The small molecule below binds the protein below.
Small molecule (SMILES): C[C@@H](NCCCc1cccc(C(F)(F)F)c1)c1cccc2ccccc12

Sequence of chain 1.B:
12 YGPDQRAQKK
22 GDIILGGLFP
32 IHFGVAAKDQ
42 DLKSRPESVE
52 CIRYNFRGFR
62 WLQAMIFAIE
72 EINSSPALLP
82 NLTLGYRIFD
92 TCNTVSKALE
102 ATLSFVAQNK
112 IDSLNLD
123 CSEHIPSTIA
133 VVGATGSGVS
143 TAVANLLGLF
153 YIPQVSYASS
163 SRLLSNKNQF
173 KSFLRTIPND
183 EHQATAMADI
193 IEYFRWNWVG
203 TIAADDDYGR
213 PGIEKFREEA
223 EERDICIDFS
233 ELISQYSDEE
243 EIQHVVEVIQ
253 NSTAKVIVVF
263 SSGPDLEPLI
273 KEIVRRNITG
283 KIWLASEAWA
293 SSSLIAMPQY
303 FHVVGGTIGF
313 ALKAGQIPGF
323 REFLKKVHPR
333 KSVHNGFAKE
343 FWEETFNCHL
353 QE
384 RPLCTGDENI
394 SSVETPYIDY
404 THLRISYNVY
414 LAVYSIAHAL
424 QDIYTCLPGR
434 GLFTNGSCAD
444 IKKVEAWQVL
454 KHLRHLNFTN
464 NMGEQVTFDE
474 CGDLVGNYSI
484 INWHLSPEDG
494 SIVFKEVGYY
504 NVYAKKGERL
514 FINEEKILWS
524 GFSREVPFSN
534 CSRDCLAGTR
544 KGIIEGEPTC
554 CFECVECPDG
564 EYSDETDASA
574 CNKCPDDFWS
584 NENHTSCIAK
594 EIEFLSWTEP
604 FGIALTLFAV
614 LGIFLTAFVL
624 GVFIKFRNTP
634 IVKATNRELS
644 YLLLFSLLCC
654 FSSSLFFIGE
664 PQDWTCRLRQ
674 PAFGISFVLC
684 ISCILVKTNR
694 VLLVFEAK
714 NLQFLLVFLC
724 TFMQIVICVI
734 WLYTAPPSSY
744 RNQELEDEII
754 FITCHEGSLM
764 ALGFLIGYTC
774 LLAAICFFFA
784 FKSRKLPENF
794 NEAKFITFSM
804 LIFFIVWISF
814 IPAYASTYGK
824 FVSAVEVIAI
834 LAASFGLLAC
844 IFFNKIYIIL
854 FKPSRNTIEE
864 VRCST

Binding-site contacts:
Ligand atom C16 contacts residue THR772 of chain 1.B at 4.2 Å.
Ligand atom C15 contacts residue GLN673 of chain 1.B at 3.9 Å.
Ligand atom C7 contacts residue PCW1 of chain 1.T at 4.1 Å.
Ligand atom CE2 contacts residue TRP810 of chain 1.B at 3.7 Å (hydrophobic).
Ligand atom C16 contacts residue PHE676 of chain 1.B at 4.2 Å (hydrophobic).
Ligand atom C9 contacts residue TYR817 of chain 1.B at 4.1 Å (hydrophobic).
Ligand atom F2 contacts residue LEU762 of chain 1.B at 3.7 Å.
Ligand atom C10 contacts residue GLU759 of chain 1.B at 3.2 Å.
Ligand atom CD2 contacts residue TRP810 of chain 1.B at 3.6 Å (hydrophobic).
Ligand atom C15 contacts residue PHE676 of chain 1.B at 4.1 Å (hydrophobic).
Ligand atom CA contacts residue GLN673 of chain 1.B at 3.6 Å.
Ligand atom C11 contacts residue LEU765 of chain 1.B at 4.2 Å (hydrophobic).
Ligand atom C7 contacts residue LEU765 of chain 1.B at 4.3 Å (hydrophobic).
Ligand atom CE1 contacts residue THR772 of chain 1.B at 3.7 Å.
Ligand atom C15 contacts residue GLY677 of chain 1.B at 3.8 Å.
Ligand atom C11 contacts residue GLU759 of chain 1.B at 3.8 Å.
Ligand atom C3 contacts residue GLN673 of chain 1.B at 3.6 Å.
Ligand atom C16 contacts residue GLY677 of chain 1.B at 4.0 Å.
Ligand atom CZ contacts residue THR772 of chain 1.B at 4.2 Å.
Ligand atom CB contacts residue PHE676 of chain 1.B at 3.8 Å (hydrophobic).
Ligand atom C14 contacts residue PHE676 of chain 1.B at 3.9 Å (hydrophobic).
Ligand atom C1 contacts residue GLN673 of chain 1.B at 3.4 Å.
Ligand atom CE1 contacts residue ILE769 of chain 1.B at 4.1 Å (hydrophobic).
Ligand atom C9 contacts residue GLU759 of chain 1.B at 3.6 Å.
Ligand atom C11 contacts residue TYR817 of chain 1.B at 3.4 Å (hydrophobic).
Ligand atom F3 contacts residue PCW1 of chain 1.T at 3.3 Å.
Ligand atom C4 contacts residue GLU829 of chain 1.B at 3.9 Å.
Ligand atom C14 contacts residue GLN673 of chain 1.B at 3.6 Å.
Ligand atom C1 contacts residue PHE676 of chain 1.B at 4.0 Å (hydrophobic).
Ligand atom CD1 contacts residue ILE769 of chain 1.B at 4.1 Å (hydrophobic).
Ligand atom CB contacts residue GLN673 of chain 1.B at 4.1 Å.
Ligand atom CZ contacts residue ILE769 of chain 1.B at 4.2 Å (hydrophobic).
Ligand atom N contacts residue GLN673 of chain 1.B at 2.9 Å (h-bond).
Ligand atom CD2 contacts residue PHE676 of chain 1.B at 4.2 Å (hydrophobic).
Ligand atom CD1 contacts residue PHE676 of chain 1.B at 4.2 Å (hydrophobic).
Ligand atom C10 contacts residue TYR817 of chain 1.B at 3.2 Å (hydrophobic).
Ligand atom C3 contacts residue GLU829 of chain 1.B at 3.8 Å.
Ligand atom C6 contacts residue LEU765 of chain 1.B at 4.2 Å (hydrophobic).
Ligand atom C4 contacts residue GLN673 of chain 1.B at 3.9 Å.
Ligand atom CG contacts residue PHE676 of chain 1.B at 3.9 Å (hydrophobic).